Binding-site contacts:
Ligand atom C6 contacts residue TYR370 of chain 1.A at 4.4 Å (hydrophobic).
Ligand atom O5 contacts residue ARG329 of chain 1.A at 3.7 Å.
Ligand atom C2 contacts residue ASN139 of chain 1.B at 4.0 Å.
Ligand atom O5 contacts residue ASN139 of chain 1.B at 3.3 Å (h-bond).
Ligand atom C5 contacts residue ARG329 of chain 1.A at 4.2 Å.
Ligand atom C1 contacts residue ARG329 of chain 1.A at 3.8 Å.
Ligand atom C1 contacts residue ASN139 of chain 1.B at 3.5 Å.

The protein below binds the small molecule below.
Small molecule (SMILES): CC(=O)N[C@@H]1[C@@H](O)[C@H](O)[C@@H](CO)O[C@H]1O

Sequence of chain 1.B:
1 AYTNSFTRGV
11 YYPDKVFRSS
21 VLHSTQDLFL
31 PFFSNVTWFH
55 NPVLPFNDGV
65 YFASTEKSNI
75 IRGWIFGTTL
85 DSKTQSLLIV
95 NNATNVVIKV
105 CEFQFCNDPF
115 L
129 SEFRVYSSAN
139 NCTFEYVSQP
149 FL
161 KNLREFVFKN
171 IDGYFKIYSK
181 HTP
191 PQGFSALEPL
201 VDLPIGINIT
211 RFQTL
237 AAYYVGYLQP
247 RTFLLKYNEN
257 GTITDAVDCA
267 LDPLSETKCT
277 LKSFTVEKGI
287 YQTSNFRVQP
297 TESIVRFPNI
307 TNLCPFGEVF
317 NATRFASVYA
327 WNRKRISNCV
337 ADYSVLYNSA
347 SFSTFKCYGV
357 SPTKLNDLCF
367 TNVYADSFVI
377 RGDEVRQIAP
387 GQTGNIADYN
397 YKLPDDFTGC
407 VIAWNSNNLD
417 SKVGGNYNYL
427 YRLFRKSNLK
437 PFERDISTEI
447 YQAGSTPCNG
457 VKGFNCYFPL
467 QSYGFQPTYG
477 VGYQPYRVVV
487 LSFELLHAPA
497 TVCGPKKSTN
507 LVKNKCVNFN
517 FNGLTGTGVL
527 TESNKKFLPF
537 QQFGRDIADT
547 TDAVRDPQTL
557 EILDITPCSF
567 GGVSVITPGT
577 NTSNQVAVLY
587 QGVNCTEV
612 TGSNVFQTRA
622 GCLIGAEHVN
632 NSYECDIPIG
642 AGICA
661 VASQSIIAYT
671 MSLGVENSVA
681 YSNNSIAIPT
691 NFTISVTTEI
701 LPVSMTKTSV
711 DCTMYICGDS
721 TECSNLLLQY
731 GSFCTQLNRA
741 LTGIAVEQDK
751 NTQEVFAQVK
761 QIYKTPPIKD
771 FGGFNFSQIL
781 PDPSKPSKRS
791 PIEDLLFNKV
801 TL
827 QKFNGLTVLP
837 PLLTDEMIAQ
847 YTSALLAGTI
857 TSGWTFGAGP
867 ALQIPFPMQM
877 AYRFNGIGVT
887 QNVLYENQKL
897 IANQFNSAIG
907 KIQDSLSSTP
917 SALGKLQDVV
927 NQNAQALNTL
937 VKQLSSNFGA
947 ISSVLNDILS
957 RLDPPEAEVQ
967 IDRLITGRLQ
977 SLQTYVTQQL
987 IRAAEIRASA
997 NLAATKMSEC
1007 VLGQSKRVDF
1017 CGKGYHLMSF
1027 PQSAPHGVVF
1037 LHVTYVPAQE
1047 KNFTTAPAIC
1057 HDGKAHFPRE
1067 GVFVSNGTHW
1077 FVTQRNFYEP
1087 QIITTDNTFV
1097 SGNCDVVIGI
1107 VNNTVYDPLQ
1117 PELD

Sequence of chain 1.A:
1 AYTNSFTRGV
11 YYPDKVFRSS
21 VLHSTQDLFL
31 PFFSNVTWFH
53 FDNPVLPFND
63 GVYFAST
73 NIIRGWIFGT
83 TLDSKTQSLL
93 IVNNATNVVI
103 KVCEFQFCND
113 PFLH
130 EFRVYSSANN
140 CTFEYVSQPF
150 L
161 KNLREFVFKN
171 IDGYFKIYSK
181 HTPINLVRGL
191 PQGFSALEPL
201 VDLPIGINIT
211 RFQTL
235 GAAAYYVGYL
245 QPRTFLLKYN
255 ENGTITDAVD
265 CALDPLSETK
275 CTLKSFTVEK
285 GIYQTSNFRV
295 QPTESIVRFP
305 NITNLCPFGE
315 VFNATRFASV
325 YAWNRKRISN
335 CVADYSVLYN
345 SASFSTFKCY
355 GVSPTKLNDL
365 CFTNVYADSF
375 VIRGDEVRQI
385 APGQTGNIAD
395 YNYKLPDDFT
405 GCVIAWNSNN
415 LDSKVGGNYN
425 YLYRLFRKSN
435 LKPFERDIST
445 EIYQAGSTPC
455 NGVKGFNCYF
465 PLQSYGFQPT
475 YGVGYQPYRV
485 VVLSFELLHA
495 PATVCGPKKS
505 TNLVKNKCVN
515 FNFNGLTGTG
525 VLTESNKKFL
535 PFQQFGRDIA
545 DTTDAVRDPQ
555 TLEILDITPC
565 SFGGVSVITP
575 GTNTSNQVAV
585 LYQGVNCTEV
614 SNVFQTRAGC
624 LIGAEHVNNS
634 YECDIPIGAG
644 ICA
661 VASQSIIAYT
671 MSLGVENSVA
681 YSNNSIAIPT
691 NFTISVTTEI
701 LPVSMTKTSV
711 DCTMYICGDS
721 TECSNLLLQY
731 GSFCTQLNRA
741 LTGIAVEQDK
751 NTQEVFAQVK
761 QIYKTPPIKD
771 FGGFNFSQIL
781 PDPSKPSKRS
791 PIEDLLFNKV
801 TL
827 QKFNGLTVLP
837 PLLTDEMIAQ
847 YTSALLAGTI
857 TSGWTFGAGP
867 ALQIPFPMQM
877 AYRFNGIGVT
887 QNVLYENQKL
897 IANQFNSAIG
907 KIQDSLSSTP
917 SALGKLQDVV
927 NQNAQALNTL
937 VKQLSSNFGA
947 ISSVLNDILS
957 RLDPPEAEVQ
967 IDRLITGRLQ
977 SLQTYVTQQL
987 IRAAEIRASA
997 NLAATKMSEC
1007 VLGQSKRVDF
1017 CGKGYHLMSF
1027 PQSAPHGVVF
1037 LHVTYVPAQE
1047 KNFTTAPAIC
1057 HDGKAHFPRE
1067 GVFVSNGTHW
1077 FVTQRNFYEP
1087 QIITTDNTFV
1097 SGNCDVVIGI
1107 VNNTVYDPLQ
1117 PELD